Binding-site contacts:
Ligand atom C16 contacts residue LEU325 of chain 1.B at 3.7 Å (hydrophobic).
Ligand atom O3 contacts residue LYS55 of chain 1.B at 3.1 Å (salt-bridge).
Ligand atom O10 contacts residue SER319 of chain 1.B at 3.5 Å.
Ligand atom C9 contacts residue ARG61 of chain 1.B at 4.0 Å.
Ligand atom O3 contacts residue ARG322 of chain 1.B at 3.4 Å (salt-bridge).
Ligand atom O12 contacts residue TYR355 of chain 1.B at 3.0 Å (h-bond).
Ligand atom O7 contacts residue LYS59 of chain 1.B at 4.3 Å.
Ligand atom C18 contacts residue LEU325 of chain 1.B at 4.0 Å (hydrophobic).
Ligand atom O1 contacts residue LYS55 of chain 1.B at 4.4 Å.
Ligand atom O4 contacts residue LYS65 of chain 1.B at 4.4 Å.
Ligand atom P1 contacts residue LYS55 of chain 1.B at 3.3 Å.
Ligand atom P1 contacts residue ARG322 of chain 1.B at 3.4 Å.
Ligand atom O16 contacts residue ARG61 of chain 1.B at 4.2 Å.
Ligand atom C15 contacts residue LEU325 of chain 1.B at 3.7 Å (hydrophobic).
Ligand atom O15 contacts residue LYS65 of chain 1.B at 3.3 Å.
Ligand atom O19 contacts residue ARG318 of chain 1.B at 4.3 Å.
Ligand atom O15 contacts residue ARG61 of chain 1.B at 4.3 Å.
Ligand atom O13 contacts residue ARG318 of chain 1.B at 4.4 Å.
Ligand atom C5 contacts residue LYS55 of chain 1.B at 3.4 Å.
Ligand atom P3 contacts residue ARG318 of chain 1.B at 3.7 Å.
Ligand atom O6 contacts residue ARG322 of chain 1.B at 4.2 Å.
Ligand atom O9 contacts residue LYS55 of chain 1.B at 4.0 Å.
Ligand atom C6 contacts residue LYS55 of chain 1.B at 3.5 Å.
Ligand atom O9 contacts residue ARG322 of chain 1.B at 2.7 Å (salt-bridge).
Ligand atom O11 contacts residue TYR355 of chain 1.B at 2.3 Å (h-bond).
Ligand atom O5 contacts residue LYS65 of chain 1.B at 3.9 Å.
Ligand atom O4 contacts residue ARG318 of chain 1.B at 3.8 Å.
Ligand atom O14 contacts residue LYS65 of chain 1.B at 3.3 Å.
Ligand atom O10 contacts residue TYR355 of chain 1.B at 4.0 Å.
Ligand atom O8 contacts residue ARG322 of chain 1.B at 3.8 Å.
Ligand atom P2 contacts residue TYR355 of chain 1.B at 3.2 Å.
Ligand atom O12 contacts residue SER319 of chain 1.B at 4.4 Å.
Ligand atom C15 contacts residue ARG322 of chain 1.B at 3.8 Å.
Ligand atom O14 contacts residue ARG318 of chain 1.B at 2.4 Å (salt-bridge).
Ligand atom C11 contacts residue ARG322 of chain 1.B at 3.7 Å.
Ligand atom O19 contacts residue ARG61 of chain 1.B at 3.8 Å.
Ligand atom C16 contacts residue ARG322 of chain 1.B at 3.5 Å.
Ligand atom P3 contacts residue LYS65 of chain 1.B at 4.0 Å.
Ligand atom C12 contacts residue ARG61 of chain 1.B at 3.5 Å.
Ligand atom O7 contacts residue LYS55 of chain 1.B at 2.3 Å.

This small molecule binds to this protein.
Small molecule (SMILES): CCCCCCC[C@@H](O)OC[C@H](COP(=O)(O)OC1[C@H](O)[C@H](OP(=O)(O)O)C(O)[C@H](OP(=O)(O)O)[C@H]1O)O[C@H](O)CCCCCCC

Sequence of chain 1.B:
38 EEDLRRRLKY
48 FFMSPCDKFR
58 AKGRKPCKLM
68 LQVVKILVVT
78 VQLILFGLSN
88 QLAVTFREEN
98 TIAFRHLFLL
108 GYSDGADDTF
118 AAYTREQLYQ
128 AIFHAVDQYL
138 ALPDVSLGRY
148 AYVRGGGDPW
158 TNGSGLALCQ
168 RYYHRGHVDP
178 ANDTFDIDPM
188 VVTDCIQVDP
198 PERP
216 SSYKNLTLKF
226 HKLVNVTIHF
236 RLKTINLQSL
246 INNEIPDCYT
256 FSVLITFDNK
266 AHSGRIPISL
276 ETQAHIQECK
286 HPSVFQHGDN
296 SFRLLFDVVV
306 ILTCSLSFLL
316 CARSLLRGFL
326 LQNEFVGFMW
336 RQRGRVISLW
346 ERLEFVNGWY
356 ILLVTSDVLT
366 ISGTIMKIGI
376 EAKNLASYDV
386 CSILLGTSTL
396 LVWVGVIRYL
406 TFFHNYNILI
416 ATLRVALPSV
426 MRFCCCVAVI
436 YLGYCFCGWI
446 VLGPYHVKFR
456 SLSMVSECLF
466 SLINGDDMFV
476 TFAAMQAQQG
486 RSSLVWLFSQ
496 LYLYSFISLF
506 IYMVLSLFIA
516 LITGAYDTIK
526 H